A protein and the small-molecule ligand that binds it are described below.
Small molecule (SMILES): OC[C@H]1O[C@@H](O)[C@@H](O)[C@@H]1O

Sequence of chain 1.A:
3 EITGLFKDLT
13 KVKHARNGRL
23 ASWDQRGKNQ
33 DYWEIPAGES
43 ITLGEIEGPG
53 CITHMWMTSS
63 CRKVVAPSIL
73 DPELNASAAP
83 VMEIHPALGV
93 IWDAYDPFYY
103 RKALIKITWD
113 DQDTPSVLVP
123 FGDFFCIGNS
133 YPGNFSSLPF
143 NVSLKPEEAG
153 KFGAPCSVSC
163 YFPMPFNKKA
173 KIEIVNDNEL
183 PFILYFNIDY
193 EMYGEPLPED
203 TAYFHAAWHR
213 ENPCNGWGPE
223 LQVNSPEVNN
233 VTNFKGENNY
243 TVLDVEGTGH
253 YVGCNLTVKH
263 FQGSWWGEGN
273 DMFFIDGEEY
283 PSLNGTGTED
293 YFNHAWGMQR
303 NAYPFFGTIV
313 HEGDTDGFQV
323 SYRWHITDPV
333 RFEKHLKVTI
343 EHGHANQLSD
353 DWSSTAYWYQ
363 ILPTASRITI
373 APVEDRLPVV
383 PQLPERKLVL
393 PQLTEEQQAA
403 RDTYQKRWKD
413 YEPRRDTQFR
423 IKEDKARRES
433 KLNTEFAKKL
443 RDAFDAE

Sequence of chain 1.C:
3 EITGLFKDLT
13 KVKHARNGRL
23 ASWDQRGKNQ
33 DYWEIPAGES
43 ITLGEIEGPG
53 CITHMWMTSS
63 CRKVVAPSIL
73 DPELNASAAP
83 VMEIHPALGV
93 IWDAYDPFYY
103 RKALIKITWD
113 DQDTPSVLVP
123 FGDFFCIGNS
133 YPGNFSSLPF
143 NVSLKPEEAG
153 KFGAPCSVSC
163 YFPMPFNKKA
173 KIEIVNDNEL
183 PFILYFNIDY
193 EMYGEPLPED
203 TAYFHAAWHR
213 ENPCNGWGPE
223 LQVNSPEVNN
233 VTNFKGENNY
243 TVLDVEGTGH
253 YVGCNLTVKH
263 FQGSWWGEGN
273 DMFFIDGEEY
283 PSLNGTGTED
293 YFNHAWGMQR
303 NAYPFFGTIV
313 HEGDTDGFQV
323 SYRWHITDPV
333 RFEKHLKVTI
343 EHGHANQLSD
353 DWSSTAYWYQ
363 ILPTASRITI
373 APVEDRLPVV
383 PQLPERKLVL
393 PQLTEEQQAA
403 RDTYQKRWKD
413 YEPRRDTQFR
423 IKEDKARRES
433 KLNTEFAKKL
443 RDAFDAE

Binding-site contacts:
Ligand atom C5 contacts residue TYR187 of chain 1.C at 3.6 Å (hydrophobic).
Ligand atom O3 contacts residue GLU270 of chain 1.A at 4.4 Å.
Ligand atom C4 contacts residue TRP298 of chain 1.A at 4.4 Å (hydrophobic).
Ligand atom C1 contacts residue GLU270 of chain 1.A at 3.3 Å.
Ligand atom C3 contacts residue GLU291 of chain 1.A at 3.4 Å.
Ligand atom O3 contacts residue ASP292 of chain 1.A at 2.7 Å (salt-bridge).
Ligand atom C1 contacts residue TRP267 of chain 1.A at 3.9 Å (hydrophobic).
Ligand atom O1 contacts residue TRP267 of chain 1.A at 3.1 Å (h-bond).
Ligand atom C5 contacts residue THR60 of chain 1.C at 3.9 Å.
Ligand atom O2 contacts residue TRP267 of chain 1.A at 2.9 Å (h-bond).
Ligand atom C4 contacts residue GLU291 of chain 1.A at 3.9 Å.
Ligand atom O2 contacts residue GLY269 of chain 1.A at 3.1 Å (h-bond).
Ligand atom O2 contacts residue GLU291 of chain 1.A at 2.9 Å (salt-bridge).
Ligand atom O4 contacts residue TRP298 of chain 1.A at 3.7 Å.
Ligand atom C5 contacts residue TRP298 of chain 1.A at 4.1 Å (hydrophobic).
Ligand atom C2 contacts residue GLU270 of chain 1.A at 3.3 Å.
Ligand atom O1 contacts residue GLU270 of chain 1.A at 3.7 Å.
Ligand atom O3 contacts residue THR288 of chain 1.A at 3.3 Å (h-bond).
Ligand atom O1 contacts residue TRP298 of chain 1.A at 3.9 Å.
Ligand atom C2 contacts residue GLU291 of chain 1.A at 3.4 Å.
Ligand atom O5 contacts residue TRP298 of chain 1.A at 3.0 Å (h-bond).
Ligand atom O4 contacts residue GLU291 of chain 1.A at 3.3 Å (salt-bridge).
Ligand atom O2 contacts residue GLU270 of chain 1.A at 3.4 Å (salt-bridge).
Ligand atom O5 contacts residue THR60 of chain 1.C at 3.8 Å.
Ligand atom O5 contacts residue ASP292 of chain 1.A at 2.9 Å (salt-bridge).
Ligand atom C3 contacts residue TYR187 of chain 1.C at 4.2 Å (hydrophobic).
Ligand atom O5 contacts residue ALA297 of chain 1.A at 3.4 Å.
Ligand atom O1 contacts residue GLY299 of chain 1.A at 3.8 Å.
Ligand atom O5 contacts residue GLU291 of chain 1.A at 3.5 Å (salt-bridge).
Ligand atom O1 contacts residue GLU291 of chain 1.A at 2.5 Å (salt-bridge).
Ligand atom C5 contacts residue GLU291 of chain 1.A at 4.3 Å.
Ligand atom C4 contacts residue ASP292 of chain 1.A at 4.0 Å.
Ligand atom C5 contacts residue ASP292 of chain 1.A at 3.6 Å.
Ligand atom C2 contacts residue TRP267 of chain 1.A at 3.9 Å (hydrophobic).
Ligand atom C3 contacts residue ASP292 of chain 1.A at 3.4 Å.
Ligand atom C1 contacts residue GLU291 of chain 1.A at 3.2 Å.
Ligand atom O3 contacts residue GLY289 of chain 1.A at 3.8 Å.
Ligand atom O3 contacts residue GLU291 of chain 1.A at 4.1 Å.
Ligand atom C4 contacts residue TYR187 of chain 1.C at 3.6 Å (hydrophobic).
Ligand atom O3 contacts residue TYR187 of chain 1.C at 3.4 Å.